Binding-site contacts:
Ligand atom C contacts residue TRP353 of chain 1.A at 4.3 Å (hydrophobic).
Ligand atom C contacts residue HIS209 of chain 1.A at 3.6 Å.
Ligand atom N contacts residue ASN198 of chain 1.A at 3.8 Å.
Ligand atom C contacts residue HIS204 of chain 1.A at 4.2 Å.
Ligand atom O contacts residue CYS205 of chain 1.A at 3.0 Å (h-bond).
Ligand atom OXT contacts residue FE1 of chain 1.C at 3.0 Å.
Ligand atom N contacts residue HIS204 of chain 1.A at 4.0 Å.
Ligand atom N contacts residue CYS205 of chain 1.A at 4.2 Å.
Ligand atom OXT contacts residue THR356 of chain 1.A at 3.1 Å.
Ligand atom C contacts residue THR356 of chain 1.A at 4.2 Å.
Ligand atom OXT contacts residue ASP360 of chain 1.A at 3.3 Å (salt-bridge).
Ligand atom CD contacts residue CYS202 of chain 1.A at 4.2 Å (hydrophobic).
Ligand atom C contacts residue LEU212 of chain 1.A at 3.9 Å (hydrophobic).
Ligand atom CB contacts residue PHE216 of chain 1.A at 4.3 Å (hydrophobic).
Ligand atom O contacts residue HIS204 of chain 1.A at 3.5 Å (h-bond).
Ligand atom CD contacts residue ASN199 of chain 1.A at 2.7 Å.
Ligand atom OXT contacts residue TRP353 of chain 1.A at 3.5 Å.
Ligand atom CG contacts residue ASN199 of chain 1.A at 3.4 Å.
Ligand atom CB contacts residue ASN199 of chain 1.A at 4.3 Å.
Ligand atom CA contacts residue FE1 of chain 1.C at 3.6 Å.
Ligand atom O contacts residue LEU212 of chain 1.A at 3.9 Å.
Ligand atom C contacts residue FE1 of chain 1.C at 2.7 Å.
Ligand atom O contacts residue ASP360 of chain 1.A at 4.4 Å.
Ligand atom OXT contacts residue LEU212 of chain 1.A at 3.6 Å.
Ligand atom OXT contacts residue HIS209 of chain 1.A at 3.5 Å (h-bond).
Ligand atom C contacts residue ASP360 of chain 1.A at 3.9 Å.
Ligand atom CB contacts residue TRP353 of chain 1.A at 4.0 Å (hydrophobic).
Ligand atom N contacts residue FE1 of chain 1.C at 3.9 Å.
Ligand atom N contacts residue ASN199 of chain 1.A at 3.4 Å (h-bond).
Ligand atom C contacts residue CYS205 of chain 1.A at 4.0 Å (hydrophobic).
Ligand atom CG contacts residue PHE216 of chain 1.A at 4.2 Å (hydrophobic).
Ligand atom O contacts residue FE1 of chain 1.C at 2.4 Å.
Ligand atom N contacts residue GLU201 of chain 1.A at 3.2 Å (salt-bridge).
Ligand atom CG contacts residue ALA223 of chain 1.A at 3.9 Å (hydrophobic).
Ligand atom N contacts residue CYS202 of chain 1.A at 4.1 Å.
Ligand atom CD contacts residue GLU201 of chain 1.A at 3.3 Å.
Ligand atom O contacts residue HIS209 of chain 1.A at 2.9 Å.
Ligand atom CA contacts residue ASN199 of chain 1.A at 4.1 Å.
Ligand atom O contacts residue CYS202 of chain 1.A at 4.0 Å.
Ligand atom CD contacts residue ALA223 of chain 1.A at 3.5 Å (hydrophobic).

This protein binds this small molecule.
Small molecule (SMILES): O=C(O)[C@@H]1CCCN1

Sequence of chain 1.A:
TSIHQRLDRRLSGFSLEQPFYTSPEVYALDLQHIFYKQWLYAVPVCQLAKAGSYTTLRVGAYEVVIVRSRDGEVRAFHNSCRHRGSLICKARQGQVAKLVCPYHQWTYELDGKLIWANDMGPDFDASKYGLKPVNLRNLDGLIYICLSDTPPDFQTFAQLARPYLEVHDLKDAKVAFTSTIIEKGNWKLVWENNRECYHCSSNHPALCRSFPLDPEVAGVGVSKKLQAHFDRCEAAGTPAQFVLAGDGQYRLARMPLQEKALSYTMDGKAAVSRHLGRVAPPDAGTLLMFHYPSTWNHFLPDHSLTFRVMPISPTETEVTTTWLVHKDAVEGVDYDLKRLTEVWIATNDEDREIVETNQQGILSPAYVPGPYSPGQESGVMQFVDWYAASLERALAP